Binding-site contacts:
Ligand atom O5 contacts residue ASN305 of chain 1.F at 2.4 Å (h-bond).
Ligand atom C3 contacts residue ASN305 of chain 1.F at 3.8 Å.
Ligand atom C8 contacts residue MET306 of chain 1.F at 3.4 Å (hydrophobic).
Ligand atom C8 contacts residue TRP311 of chain 1.F at 4.0 Å (hydrophobic).
Ligand atom C4 contacts residue ASN305 of chain 1.F at 4.2 Å.
Ligand atom C7 contacts residue ASN305 of chain 1.F at 3.8 Å.
Ligand atom C5 contacts residue ASN305 of chain 1.F at 3.7 Å.
Ligand atom O7 contacts residue ASN305 of chain 1.F at 4.3 Å.
Ligand atom C7 contacts residue MET306 of chain 1.F at 4.0 Å (hydrophobic).
Ligand atom N2 contacts residue MET306 of chain 1.F at 3.8 Å.
Ligand atom C1 contacts residue ASN305 of chain 1.F at 1.4 Å.
Ligand atom C2 contacts residue ASN305 of chain 1.F at 2.5 Å.
Ligand atom C8 contacts residue THR307 of chain 1.F at 4.2 Å.
Ligand atom N2 contacts residue ASN305 of chain 1.F at 2.9 Å (h-bond).
Ligand atom C8 contacts residue GLN308 of chain 1.F at 4.2 Å.

Sequence of chain 1.F:
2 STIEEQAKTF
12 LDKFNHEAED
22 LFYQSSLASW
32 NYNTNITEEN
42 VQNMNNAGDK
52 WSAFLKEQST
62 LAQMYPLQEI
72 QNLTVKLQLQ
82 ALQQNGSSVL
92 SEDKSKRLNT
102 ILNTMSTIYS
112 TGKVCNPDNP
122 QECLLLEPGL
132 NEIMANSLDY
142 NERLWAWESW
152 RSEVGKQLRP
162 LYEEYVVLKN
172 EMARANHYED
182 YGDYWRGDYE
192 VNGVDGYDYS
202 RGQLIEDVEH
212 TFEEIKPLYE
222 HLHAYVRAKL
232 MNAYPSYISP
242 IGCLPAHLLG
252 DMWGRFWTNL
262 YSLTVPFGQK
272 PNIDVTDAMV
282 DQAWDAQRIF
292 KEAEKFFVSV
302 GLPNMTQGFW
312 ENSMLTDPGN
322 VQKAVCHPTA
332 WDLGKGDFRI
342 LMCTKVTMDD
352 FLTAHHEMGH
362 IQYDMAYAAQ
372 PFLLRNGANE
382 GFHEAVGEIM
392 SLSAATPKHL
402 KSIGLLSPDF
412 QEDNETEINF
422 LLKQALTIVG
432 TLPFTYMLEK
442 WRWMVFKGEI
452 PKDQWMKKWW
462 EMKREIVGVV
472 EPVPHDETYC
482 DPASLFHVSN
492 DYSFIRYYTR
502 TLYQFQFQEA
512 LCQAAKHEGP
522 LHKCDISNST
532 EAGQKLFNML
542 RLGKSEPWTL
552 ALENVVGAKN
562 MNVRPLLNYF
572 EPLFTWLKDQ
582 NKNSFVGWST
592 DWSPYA

The protein below binds the small molecule below.
Small molecule (SMILES): CC(=O)N[C@@H]1[C@@H](O)[C@H](O)[C@@H](CO)O[C@H]1O